Sequence of chain 22.G:
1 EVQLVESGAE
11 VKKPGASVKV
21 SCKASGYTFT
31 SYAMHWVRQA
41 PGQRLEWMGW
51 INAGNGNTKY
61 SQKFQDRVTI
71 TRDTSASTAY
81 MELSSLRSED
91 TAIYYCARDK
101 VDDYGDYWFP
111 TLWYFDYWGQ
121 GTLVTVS

Sequence of chain 22.E:
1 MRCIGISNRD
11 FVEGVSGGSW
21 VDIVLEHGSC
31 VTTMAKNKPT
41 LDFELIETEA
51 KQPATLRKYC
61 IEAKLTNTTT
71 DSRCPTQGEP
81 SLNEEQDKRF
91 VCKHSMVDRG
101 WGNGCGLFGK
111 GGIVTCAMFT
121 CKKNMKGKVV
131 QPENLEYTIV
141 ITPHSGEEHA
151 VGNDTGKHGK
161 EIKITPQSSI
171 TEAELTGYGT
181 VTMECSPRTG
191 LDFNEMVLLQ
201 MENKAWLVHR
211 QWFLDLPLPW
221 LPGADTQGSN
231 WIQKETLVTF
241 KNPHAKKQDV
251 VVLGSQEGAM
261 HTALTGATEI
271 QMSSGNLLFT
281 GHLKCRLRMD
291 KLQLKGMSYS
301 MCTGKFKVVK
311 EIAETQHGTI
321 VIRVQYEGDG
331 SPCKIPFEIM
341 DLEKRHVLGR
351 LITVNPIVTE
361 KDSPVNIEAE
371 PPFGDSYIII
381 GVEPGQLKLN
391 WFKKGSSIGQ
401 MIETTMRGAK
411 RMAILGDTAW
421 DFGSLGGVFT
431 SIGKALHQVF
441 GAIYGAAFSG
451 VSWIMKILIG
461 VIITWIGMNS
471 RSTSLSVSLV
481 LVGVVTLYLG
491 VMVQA

Binding-site contacts:
Ligand atom C6 contacts residue ASP66 of chain 22.G at 4.2 Å.
Ligand atom O5 contacts residue TYR60 of chain 22.G at 3.5 Å.
Ligand atom C8 contacts residue ASN67 of chain 22.E at 3.6 Å.
Ligand atom N2 contacts residue GLN65 of chain 22.G at 4.4 Å.
Ligand atom C2 contacts residue ASN67 of chain 22.E at 2.5 Å.
Ligand atom O3 contacts residue ASP66 of chain 22.G at 3.8 Å.
Ligand atom C3 contacts residue ASP66 of chain 22.G at 4.3 Å.
Ligand atom C6 contacts residue TYR60 of chain 22.G at 3.8 Å (hydrophobic).
Ligand atom O3 contacts residue ASN67 of chain 22.E at 4.4 Å.
Ligand atom O7 contacts residue ARG89 of chain 22.E at 4.0 Å.
Ligand atom C6 contacts residue GLN65 of chain 22.G at 4.1 Å.
Ligand atom O7 contacts residue MET118 of chain 22.E at 3.9 Å.
Ligand atom O3 contacts residue GLN65 of chain 22.G at 3.2 Å.
Ligand atom O4 contacts residue ASP66 of chain 22.G at 4.2 Å.
Ligand atom N2 contacts residue ASN67 of chain 22.E at 3.1 Å (h-bond).
Ligand atom O7 contacts residue ASN67 of chain 22.E at 4.1 Å.
Ligand atom C4 contacts residue ASP66 of chain 22.G at 3.8 Å.
Ligand atom C5 contacts residue TYR60 of chain 22.G at 4.2 Å (hydrophobic).
Ligand atom O6 contacts residue GLN65 of chain 22.G at 4.2 Å.
Ligand atom C8 contacts residue GLN65 of chain 22.G at 3.5 Å.
Ligand atom C7 contacts residue ASN67 of chain 22.E at 3.6 Å.
Ligand atom O5 contacts residue GLN65 of chain 22.G at 3.9 Å.
Ligand atom C1 contacts residue ASN67 of chain 22.E at 1.4 Å.
Ligand atom C5 contacts residue ASN67 of chain 22.E at 3.6 Å.
Ligand atom O5 contacts residue ASN67 of chain 22.E at 2.4 Å (h-bond).
Ligand atom O6 contacts residue ASP66 of chain 22.G at 2.8 Å (salt-bridge).
Ligand atom C4 contacts residue ASN67 of chain 22.E at 4.2 Å.
Ligand atom C1 contacts residue GLN65 of chain 22.G at 3.7 Å.
Ligand atom C3 contacts residue GLN65 of chain 22.G at 4.1 Å.
Ligand atom C2 contacts residue GLN65 of chain 22.G at 3.4 Å.
Ligand atom C3 contacts residue ASN67 of chain 22.E at 3.8 Å.

A small-molecule ligand and the protein it binds are described below.
Small molecule (SMILES): CC(=O)N[C@@H]1[C@@H](O)[C@H](O)[C@@H](CO)O[C@H]1O